Sequence of chain 1.A:
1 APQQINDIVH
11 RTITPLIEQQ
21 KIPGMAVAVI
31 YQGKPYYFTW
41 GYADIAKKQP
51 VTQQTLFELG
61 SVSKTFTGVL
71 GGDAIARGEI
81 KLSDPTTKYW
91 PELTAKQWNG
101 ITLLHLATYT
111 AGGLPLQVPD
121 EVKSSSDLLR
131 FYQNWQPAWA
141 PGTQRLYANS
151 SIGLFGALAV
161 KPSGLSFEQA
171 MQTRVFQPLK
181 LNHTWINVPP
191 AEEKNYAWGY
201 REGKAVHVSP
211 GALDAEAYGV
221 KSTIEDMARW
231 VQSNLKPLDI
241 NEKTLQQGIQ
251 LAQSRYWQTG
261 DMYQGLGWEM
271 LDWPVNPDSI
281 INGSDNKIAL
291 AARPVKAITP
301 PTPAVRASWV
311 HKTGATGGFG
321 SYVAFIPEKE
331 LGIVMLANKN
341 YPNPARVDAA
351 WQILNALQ

This protein binds this small molecule.
Small molecule (SMILES): O=CN1C[C@H](NOS(=O)(=O)O)CC[C@H]1C(=O)NNC(=O)[C@@H]1CCCNC1

Binding-site contacts:
Ligand atom C contacts residue ALA315 of chain 1.A at 3.7 Å (hydrophobic).
Ligand atom NAR contacts residue ASN286 of chain 1.A at 4.0 Å.
Ligand atom O contacts residue ASN149 of chain 1.A at 3.2 Å (h-bond).
Ligand atom SAZ contacts residue THR313 of chain 1.A at 3.4 Å (h-bond).
Ligand atom NAO contacts residue TYR218 of chain 1.A at 3.8 Å.
Ligand atom CA contacts residue SER61 of chain 1.A at 3.6 Å.
Ligand atom CAN contacts residue ASN149 of chain 1.A at 4.0 Å.
Ligand atom OAS contacts residue TYR147 of chain 1.A at 3.6 Å.
Ligand atom OAF contacts residue THR313 of chain 1.A at 3.6 Å.
Ligand atom CAG contacts residue ALA315 of chain 1.A at 3.9 Å (hydrophobic).
Ligand atom OAA contacts residue ALA315 of chain 1.A at 2.8 Å (h-bond).
Ligand atom OAE contacts residue SER61 of chain 1.A at 3.9 Å.
Ligand atom OAD contacts residue THR313 of chain 1.A at 3.4 Å (h-bond).
Ligand atom OAE contacts residue LYS312 of chain 1.A at 2.8 Å (salt-bridge).
Ligand atom OAA contacts residue GLY60 of chain 1.A at 3.6 Å.
Ligand atom OAD contacts residue ASN286 of chain 1.A at 3.3 Å (h-bond).
Ligand atom N contacts residue SER61 of chain 1.A at 2.4 Å (h-bond).
Ligand atom CAN contacts residue TYR147 of chain 1.A at 3.4 Å (hydrophobic).
Ligand atom CAI contacts residue ASP120 of chain 1.A at 3.9 Å.
Ligand atom CAM contacts residue GLN117 of chain 1.A at 3.4 Å.
Ligand atom OAF contacts residue GLY314 of chain 1.A at 3.2 Å.
Ligand atom NAO contacts residue GLN117 of chain 1.A at 3.7 Å.
Ligand atom NAR contacts residue LEU290 of chain 1.A at 4.0 Å.
Ligand atom O contacts residue GLN117 of chain 1.A at 3.0 Å (h-bond).
Ligand atom CA contacts residue ALA315 of chain 1.A at 3.5 Å (hydrophobic).
Ligand atom OAE contacts residue THR313 of chain 1.A at 2.5 Å (h-bond).
Ligand atom OAB contacts residue GLN117 of chain 1.A at 3.9 Å.
Ligand atom OAF contacts residue ALA315 of chain 1.A at 3.4 Å (h-bond).
Ligand atom CAV contacts residue TYR147 of chain 1.A at 3.8 Å (hydrophobic).
Ligand atom OAE contacts residue TYR147 of chain 1.A at 3.8 Å.
Ligand atom OAA contacts residue GLY314 of chain 1.A at 3.4 Å.
Ligand atom CAG contacts residue SER61 of chain 1.A at 1.4 Å.
Ligand atom OAF contacts residue SER61 of chain 1.A at 3.6 Å.
Ligand atom CAM contacts residue TYR218 of chain 1.A at 3.6 Å (hydrophobic).
Ligand atom NAP contacts residue TYR218 of chain 1.A at 3.7 Å.
Ligand atom OAA contacts residue SER61 of chain 1.A at 2.3 Å (h-bond).
Ligand atom NAP contacts residue ALA315 of chain 1.A at 4.0 Å.
Ligand atom CAN contacts residue SER61 of chain 1.A at 2.9 Å.
Ligand atom OAD contacts residue ASN343 of chain 1.A at 3.0 Å (h-bond).
Ligand atom NAQ contacts residue ALA315 of chain 1.A at 2.9 Å (h-bond).